Sequence of chain 16.F:
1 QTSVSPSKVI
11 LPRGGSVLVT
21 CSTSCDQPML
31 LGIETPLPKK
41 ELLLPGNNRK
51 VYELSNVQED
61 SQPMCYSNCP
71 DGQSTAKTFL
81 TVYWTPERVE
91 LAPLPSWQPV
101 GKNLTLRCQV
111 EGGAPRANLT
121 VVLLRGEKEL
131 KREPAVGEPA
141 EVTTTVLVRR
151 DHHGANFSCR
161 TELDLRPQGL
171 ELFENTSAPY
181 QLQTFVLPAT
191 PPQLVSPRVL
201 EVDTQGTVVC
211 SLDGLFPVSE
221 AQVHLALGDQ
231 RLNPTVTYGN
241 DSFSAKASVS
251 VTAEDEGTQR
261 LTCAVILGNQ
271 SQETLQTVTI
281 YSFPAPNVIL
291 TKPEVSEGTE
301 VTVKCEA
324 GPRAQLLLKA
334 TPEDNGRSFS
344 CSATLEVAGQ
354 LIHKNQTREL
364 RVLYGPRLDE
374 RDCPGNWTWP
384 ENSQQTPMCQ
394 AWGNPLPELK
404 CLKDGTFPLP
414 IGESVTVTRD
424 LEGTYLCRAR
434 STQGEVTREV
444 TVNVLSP

The small molecule below binds the protein below.
Small molecule (SMILES): CC(=O)N[C@@H]1[C@@H](O)[C@H](O)[C@@H](CO)O[C@H]1O

Binding-site contacts:
Ligand atom O3 contacts residue ASN269 of chain 16.F at 4.4 Å.
Ligand atom C5 contacts residue ASN269 of chain 16.F at 3.0 Å.
Ligand atom C8 contacts residue TRP97 of chain 16.F at 4.0 Å (hydrophobic).
Ligand atom N2 contacts residue TRP97 of chain 16.F at 2.4 Å (h-bond).
Ligand atom O5 contacts residue ASN269 of chain 16.F at 2.4 Å (h-bond).
Ligand atom O7 contacts residue TRP97 of chain 16.F at 3.8 Å.
Ligand atom C4 contacts residue TRP97 of chain 16.F at 4.1 Å (hydrophobic).
Ligand atom C3 contacts residue ASN269 of chain 16.F at 3.1 Å.
Ligand atom C8 contacts residue PRO99 of chain 16.F at 3.9 Å (hydrophobic).
Ligand atom C3 contacts residue TRP97 of chain 16.F at 2.7 Å (hydrophobic).
Ligand atom C7 contacts residue ASN269 of chain 16.F at 3.5 Å.
Ligand atom C1 contacts residue TRP97 of chain 16.F at 4.2 Å (hydrophobic).
Ligand atom O3 contacts residue PRO95 of chain 16.F at 4.4 Å.
Ligand atom C7 contacts residue TRP97 of chain 16.F at 3.3 Å (hydrophobic).
Ligand atom O3 contacts residue TRP97 of chain 16.F at 2.5 Å (h-bond).
Ligand atom N2 contacts residue ASN269 of chain 16.F at 2.8 Å (h-bond).
Ligand atom C1 contacts residue ASN269 of chain 16.F at 1.4 Å.
Ligand atom C2 contacts residue TRP97 of chain 16.F at 3.1 Å (hydrophobic).
Ligand atom O4 contacts residue TRP97 of chain 16.F at 3.8 Å.
Ligand atom C2 contacts residue ASN269 of chain 16.F at 2.5 Å.
Ligand atom C6 contacts residue ASN269 of chain 16.F at 4.3 Å.
Ligand atom O7 contacts residue ASN269 of chain 16.F at 3.4 Å (h-bond).
Ligand atom C4 contacts residue ASN269 of chain 16.F at 3.7 Å.